Binding-site contacts:
Ligand atom C10 contacts residue PHE250 of chain 1.D at 3.8 Å (hydrophobic).
Ligand atom O5 contacts residue LEU189 of chain 1.D at 3.9 Å.
Ligand atom C9 contacts residue LEU189 of chain 1.D at 3.7 Å (hydrophobic).
Ligand atom N14 contacts residue PHE283 of chain 1.D at 3.6 Å.
Ligand atom C21 contacts residue MET267 of chain 1.D at 3.5 Å (hydrophobic).
Ligand atom N14 contacts residue MET267 of chain 1.D at 3.0 Å (h-bond).
Ligand atom C12 contacts residue PHE283 of chain 1.D at 3.7 Å (hydrophobic).
Ligand atom N13 contacts residue PHE283 of chain 1.D at 3.5 Å.
Ligand atom C1 contacts residue LEU189 of chain 1.D at 3.8 Å (hydrophobic).
Ligand atom C19 contacts residue VAL232 of chain 1.D at 3.9 Å (hydrophobic).
Ligand atom C3 contacts residue PHE193 of chain 1.D at 3.9 Å (hydrophobic).
Ligand atom C18 contacts residue ILE246 of chain 1.D at 3.8 Å (hydrophobic).
Ligand atom C8 contacts residue PHE283 of chain 1.D at 3.6 Å (hydrophobic).
Ligand atom C15 contacts residue PHE250 of chain 1.D at 4.1 Å (hydrophobic).
Ligand atom C11 contacts residue MET267 of chain 1.D at 3.8 Å (hydrophobic).
Ligand atom C12 contacts residue GLN280 of chain 1.D at 3.9 Å.
Ligand atom N16 contacts residue PHE283 of chain 1.D at 3.5 Å.
Ligand atom C11 contacts residue PHE283 of chain 1.D at 3.6 Å (hydrophobic).
Ligand atom C12 contacts residue PHE250 of chain 1.D at 4.1 Å (hydrophobic).
Ligand atom C17 contacts residue PHE283 of chain 1.D at 3.8 Å (hydrophobic).
Ligand atom C11 contacts residue PHE250 of chain 1.D at 4.0 Å (hydrophobic).
Ligand atom C21 contacts residue PHE283 of chain 1.D at 3.8 Å (hydrophobic).
Ligand atom C9 contacts residue PHE283 of chain 1.D at 4.1 Å (hydrophobic).
Ligand atom C6 contacts residue LEU189 of chain 1.D at 3.9 Å (hydrophobic).
Ligand atom C20 contacts residue PHE283 of chain 1.D at 4.0 Å (hydrophobic).
Ligand atom C19 contacts residue ILE246 of chain 1.D at 3.3 Å (hydrophobic).
Ligand atom C15 contacts residue PHE283 of chain 1.D at 3.7 Å (hydrophobic).
Ligand atom C10 contacts residue PHE283 of chain 1.D at 3.4 Å (hydrophobic).
Ligand atom N13 contacts residue PHE250 of chain 1.D at 4.1 Å.
Ligand atom N13 contacts residue GLN280 of chain 1.D at 3.2 Å (h-bond).
Ligand atom C7 contacts residue MET267 of chain 1.D at 4.0 Å (hydrophobic).
Ligand atom C21 contacts residue GLN280 of chain 1.D at 3.6 Å.
Ligand atom C21 contacts residue TYR247 of chain 1.D at 3.4 Å (hydrophobic).
Ligand atom C8 contacts residue PHE250 of chain 1.D at 4.1 Å (hydrophobic).
Ligand atom C21 contacts residue GLY279 of chain 1.D at 3.7 Å.
Ligand atom C20 contacts residue GLN280 of chain 1.D at 3.8 Å.
Ligand atom C20 contacts residue ILE246 of chain 1.D at 4.1 Å (hydrophobic).
Ligand atom C12 contacts residue MET267 of chain 1.D at 3.5 Å (hydrophobic).
Ligand atom C18 contacts residue SER231 of chain 1.D at 3.9 Å.
Ligand atom C19 contacts residue SER231 of chain 1.D at 3.5 Å.

Sequence of chain 1.D:
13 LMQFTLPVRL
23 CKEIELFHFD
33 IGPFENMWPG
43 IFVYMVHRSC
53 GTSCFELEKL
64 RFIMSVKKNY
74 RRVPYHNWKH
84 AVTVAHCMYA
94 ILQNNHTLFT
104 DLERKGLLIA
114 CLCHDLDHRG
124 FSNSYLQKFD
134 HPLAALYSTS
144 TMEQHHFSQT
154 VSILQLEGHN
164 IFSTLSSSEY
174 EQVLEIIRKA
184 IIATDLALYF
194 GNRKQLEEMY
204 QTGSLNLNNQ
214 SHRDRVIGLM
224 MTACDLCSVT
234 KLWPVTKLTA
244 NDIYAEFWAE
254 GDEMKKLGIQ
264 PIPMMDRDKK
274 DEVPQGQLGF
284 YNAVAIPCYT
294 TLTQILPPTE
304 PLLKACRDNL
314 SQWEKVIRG

The small molecule below binds the protein below.
Small molecule (SMILES): Cc1nc(N2CCCC2)c2ccc(OCC3CC3)cc2n1